Sequence of chain 11.B:
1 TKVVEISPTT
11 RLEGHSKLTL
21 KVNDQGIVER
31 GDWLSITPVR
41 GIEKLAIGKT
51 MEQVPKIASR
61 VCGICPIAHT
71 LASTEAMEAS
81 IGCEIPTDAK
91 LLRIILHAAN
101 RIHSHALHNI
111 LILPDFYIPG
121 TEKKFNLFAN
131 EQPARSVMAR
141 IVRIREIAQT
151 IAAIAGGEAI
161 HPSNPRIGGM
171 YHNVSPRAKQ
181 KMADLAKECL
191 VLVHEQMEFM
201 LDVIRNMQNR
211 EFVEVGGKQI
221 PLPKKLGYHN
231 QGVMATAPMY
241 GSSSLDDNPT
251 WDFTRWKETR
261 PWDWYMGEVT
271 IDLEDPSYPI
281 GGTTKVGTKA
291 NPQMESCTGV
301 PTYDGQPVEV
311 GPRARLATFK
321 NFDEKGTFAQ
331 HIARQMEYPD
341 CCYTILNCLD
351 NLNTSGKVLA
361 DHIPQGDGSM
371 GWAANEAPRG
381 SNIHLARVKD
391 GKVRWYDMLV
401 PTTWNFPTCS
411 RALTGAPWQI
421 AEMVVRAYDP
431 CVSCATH

This small molecule binds to this protein.
Small molecule (SMILES): C[C@@H](O)[C@@H](C)O

Binding-site contacts:
Ligand atom C2 contacts residue ASP367 of chain 11.B at 3.7 Å.
Ligand atom C3 contacts residue ASP367 of chain 11.B at 3.7 Å.
Ligand atom C1 contacts residue ASP367 of chain 11.B at 4.0 Å.
Ligand atom C2 contacts residue GLY368 of chain 11.B at 4.2 Å.
Ligand atom C3 contacts residue SER369 of chain 11.B at 4.1 Å.
Ligand atom O5 contacts residue GLY368 of chain 11.B at 4.3 Å.
Ligand atom C4 contacts residue SER369 of chain 11.B at 3.7 Å.
Ligand atom O5 contacts residue ARG387 of chain 11.B at 4.4 Å.
Ligand atom C4 contacts residue ASP367 of chain 11.B at 4.0 Å.
Ligand atom O5 contacts residue SER369 of chain 11.B at 3.6 Å (h-bond).
Ligand atom C2 contacts residue SER369 of chain 11.B at 3.9 Å.